Sequence of chain 1.B:
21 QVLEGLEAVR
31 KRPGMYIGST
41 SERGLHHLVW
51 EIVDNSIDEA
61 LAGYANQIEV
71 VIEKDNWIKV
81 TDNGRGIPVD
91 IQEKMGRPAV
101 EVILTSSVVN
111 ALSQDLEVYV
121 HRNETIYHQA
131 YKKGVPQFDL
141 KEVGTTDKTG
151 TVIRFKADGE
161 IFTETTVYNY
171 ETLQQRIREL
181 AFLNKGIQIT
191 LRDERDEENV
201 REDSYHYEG

Binding-site contacts:
Ligand atom C1 contacts residue ASN55 of chain 1.B at 3.5 Å.
Ligand atom C4 contacts residue ASN55 of chain 1.B at 3.9 Å.
Ligand atom N3 contacts residue ASN55 of chain 1.B at 3.4 Å.
Ligand atom C15 contacts residue PRO88 of chain 1.B at 3.6 Å (hydrophobic).
Ligand atom C6 contacts residue ILE87 of chain 1.B at 3.6 Å (hydrophobic).
Ligand atom C12 contacts residue GLU59 of chain 1.B at 3.9 Å.
Ligand atom C4 contacts residue ASP82 of chain 1.B at 3.8 Å.
Ligand atom N8 contacts residue GLU59 of chain 1.B at 3.9 Å.
Ligand atom C16 contacts residue ARG122 of chain 1.B at 3.6 Å.
Ligand atom N17 contacts residue PRO88 of chain 1.B at 3.8 Å.
Ligand atom N7 contacts residue ASP82 of chain 1.B at 2.8 Å (salt-bridge).
Ligand atom C22 contacts residue THR151 of chain 1.B at 3.6 Å.
Ligand atom N17 contacts residue ARG85 of chain 1.B at 3.5 Å (salt-bridge).
Ligand atom C2 contacts residue ASN55 of chain 1.B at 3.1 Å.
Ligand atom C23 contacts residue SER56 of chain 1.B at 3.5 Å.
Ligand atom C9 contacts residue ILE87 of chain 1.B at 3.7 Å (hydrophobic).
Ligand atom C22 contacts residue ASP82 of chain 1.B at 3.5 Å.
Ligand atom C21 contacts residue SER56 of chain 1.B at 3.3 Å.
Ligand atom O24 contacts residue ASN55 of chain 1.B at 3.0 Å (h-bond).
Ligand atom C21 contacts residue ILE52 of chain 1.B at 3.7 Å (hydrophobic).
Ligand atom C23 contacts residue ASP82 of chain 1.B at 3.8 Å.
Ligand atom C22 contacts residue SER56 of chain 1.B at 3.9 Å.
Ligand atom C21 contacts residue ASP82 of chain 1.B at 3.5 Å.
Ligand atom C15 contacts residue ARG85 of chain 1.B at 3.6 Å.
Ligand atom C23 contacts residue VAL80 of chain 1.B at 3.2 Å (hydrophobic).
Ligand atom N17 contacts residue ARG122 of chain 1.B at 3.1 Å (salt-bridge).
Ligand atom O24 contacts residue ILE153 of chain 1.B at 3.4 Å.
Ligand atom C18 contacts residue ARG85 of chain 1.B at 3.5 Å.
Ligand atom C16 contacts residue ARG85 of chain 1.B at 3.4 Å.
Ligand atom C20 contacts residue ARG85 of chain 1.B at 3.6 Å.
Ligand atom C16 contacts residue GLY86 of chain 1.B at 3.4 Å.
Ligand atom C16 contacts residue PRO88 of chain 1.B at 3.5 Å (hydrophobic).
Ligand atom C19 contacts residue ARG85 of chain 1.B at 3.5 Å.
Ligand atom S11 contacts residue GLY86 of chain 1.B at 3.8 Å.
Ligand atom C1 contacts residue ILE87 of chain 1.B at 3.8 Å (hydrophobic).
Ligand atom C12 contacts residue PRO88 of chain 1.B at 3.8 Å (hydrophobic).
Ligand atom N8 contacts residue ASP82 of chain 1.B at 3.6 Å (salt-bridge).
Ligand atom C5 contacts residue ILE87 of chain 1.B at 3.6 Å (hydrophobic).
Ligand atom S11 contacts residue GLU59 of chain 1.B at 3.6 Å (salt-bridge).
Ligand atom C23 contacts residue THR151 of chain 1.B at 3.7 Å.

The small molecule below binds the protein below.
Small molecule (SMILES): CCCn1c(=O)ccc2c(-c3cnc(-c4cccnc4)s3)n[nH]c21